Binding-site contacts:
Ligand atom O1P contacts residue TYR215 of chain 1.A at 2.6 Å (h-bond).
Ligand atom O3 contacts residue MET248 of chain 1.A at 2.8 Å (h-bond).
Ligand atom C1 contacts residue SO41 of chain 1.H at 3.2 Å.
Ligand atom O3P contacts residue ASN212 of chain 1.A at 2.9 Å (h-bond).
Ligand atom O2P contacts residue ASN212 of chain 1.A at 3.8 Å.
Ligand atom O2 contacts residue GLU280 of chain 1.A at 3.6 Å.
Ligand atom O2P contacts residue ARG243 of chain 2.A at 2.7 Å (salt-bridge).
Ligand atom C2 contacts residue LYS274 of chain 1.A at 3.6 Å.
Ligand atom P contacts residue TYR244 of chain 1.A at 3.9 Å.
Ligand atom O1P contacts residue TYR264 of chain 1.A at 2.7 Å (h-bond).
Ligand atom O2 contacts residue LYS274 of chain 1.A at 3.9 Å.
Ligand atom O1 contacts residue GLY246 of chain 1.A at 3.0 Å (h-bond).
Ligand atom O1 contacts residue SO41 of chain 1.H at 3.3 Å (h-bond).
Ligand atom O2P contacts residue TYR215 of chain 1.A at 3.8 Å.
Ligand atom O1P contacts residue LYS274 of chain 1.A at 3.8 Å.
Ligand atom O3P contacts residue ARG243 of chain 2.A at 3.6 Å.
Ligand atom O2 contacts residue SO41 of chain 1.H at 3.4 Å (h-bond).
Ligand atom O1 contacts residue GLY122 of chain 1.A at 3.7 Å.
Ligand atom C4 contacts residue GLY246 of chain 1.A at 3.5 Å.
Ligand atom O6 contacts residue LYS274 of chain 1.A at 2.9 Å (salt-bridge).
Ligand atom O3 contacts residue ASP121 of chain 1.A at 2.6 Å (salt-bridge).
Ligand atom O3P contacts residue TYR264 of chain 1.A at 3.6 Å.
Ligand atom O6 contacts residue TYR264 of chain 1.A at 3.5 Å.
Ligand atom P contacts residue ASN212 of chain 1.A at 3.8 Å.
Ligand atom C6 contacts residue TYR244 of chain 1.A at 3.4 Å (hydrophobic).
Ligand atom P contacts residue TYR264 of chain 1.A at 3.8 Å.
Ligand atom P contacts residue TYR215 of chain 1.A at 3.7 Å.
Ligand atom C3 contacts residue ASP121 of chain 1.A at 3.6 Å.
Ligand atom O3 contacts residue SER247 of chain 1.A at 3.5 Å.
Ligand atom O5 contacts residue LYS274 of chain 1.A at 2.7 Å (salt-bridge).
Ligand atom C6 contacts residue LYS274 of chain 1.A at 3.7 Å.
Ligand atom P contacts residue ARG243 of chain 2.A at 3.8 Å.
Ligand atom C1 contacts residue LYS274 of chain 1.A at 3.7 Å.
Ligand atom C6 contacts residue GLY246 of chain 1.A at 3.8 Å.
Ligand atom O4 contacts residue LEU275 of chain 1.A at 3.8 Å.
Ligand atom C3 contacts residue MET248 of chain 1.A at 3.6 Å (hydrophobic).
Ligand atom O3P contacts residue TYR244 of chain 1.A at 2.7 Å (h-bond).
Ligand atom C4 contacts residue MET248 of chain 1.A at 3.7 Å (hydrophobic).
Ligand atom C5 contacts residue LYS274 of chain 1.A at 3.7 Å.
Ligand atom O4 contacts residue MET248 of chain 1.A at 3.6 Å.

The small molecule below binds the protein below.
Small molecule (SMILES): O=P(O)(O)OC[C@H]1O[C@@](O)(CO)[C@@H](O)[C@@H]1O

Sequence of chain 2.A:
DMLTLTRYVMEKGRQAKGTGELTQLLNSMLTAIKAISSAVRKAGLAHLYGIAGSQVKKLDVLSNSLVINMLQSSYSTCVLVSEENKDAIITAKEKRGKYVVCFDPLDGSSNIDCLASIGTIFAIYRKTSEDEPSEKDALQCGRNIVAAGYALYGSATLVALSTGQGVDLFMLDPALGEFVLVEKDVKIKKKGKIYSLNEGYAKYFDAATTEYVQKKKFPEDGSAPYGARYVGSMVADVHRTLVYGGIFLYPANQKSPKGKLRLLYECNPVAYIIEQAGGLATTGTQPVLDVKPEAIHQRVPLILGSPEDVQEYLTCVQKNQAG

Sequence of chain 1.A:
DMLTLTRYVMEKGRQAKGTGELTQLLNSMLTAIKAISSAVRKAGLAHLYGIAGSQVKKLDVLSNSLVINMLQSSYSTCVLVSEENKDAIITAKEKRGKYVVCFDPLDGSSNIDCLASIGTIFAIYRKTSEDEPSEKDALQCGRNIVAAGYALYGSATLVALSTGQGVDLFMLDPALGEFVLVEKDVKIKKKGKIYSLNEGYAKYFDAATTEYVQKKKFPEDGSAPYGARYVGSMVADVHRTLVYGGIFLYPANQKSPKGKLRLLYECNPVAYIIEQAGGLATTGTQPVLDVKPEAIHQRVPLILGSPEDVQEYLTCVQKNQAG